Binding-site contacts:
Ligand atom C15 contacts residue MET32 of chain 1.A at 3.6 Å (hydrophobic).
Ligand atom C09 contacts residue PHE66 of chain 1.A at 3.5 Å (hydrophobic).
Ligand atom C51 contacts residue LEU36 of chain 1.A at 3.8 Å (hydrophobic).
Ligand atom C44 contacts residue ILE79 of chain 1.A at 3.8 Å (hydrophobic).
Ligand atom C79 contacts residue ILE79 of chain 1.A at 3.9 Å (hydrophobic).
Ligand atom C51 contacts residue PHE66 of chain 1.A at 4.1 Å (hydrophobic).
Ligand atom C51 contacts residue GLY82 of chain 1.A at 4.3 Å.
Ligand atom C13 contacts residue PHE66 of chain 1.A at 4.3 Å (hydrophobic).
Ligand atom O12 contacts residue MET32 of chain 1.A at 3.2 Å.
Ligand atom C45 contacts residue GLY82 of chain 1.A at 4.2 Å.
Ligand atom C45 contacts residue GLU81 of chain 1.A at 3.9 Å.
Ligand atom C48 contacts residue ILE79 of chain 1.A at 4.5 Å (hydrophobic).
Ligand atom C29 contacts residue ASN30 of chain 1.A at 4.4 Å.
Ligand atom C38 contacts residue PHE66 of chain 1.A at 4.3 Å (hydrophobic).
Ligand atom O54 contacts residue ILE79 of chain 1.A at 3.5 Å.
Ligand atom O12 contacts residue ILE33 of chain 1.A at 4.1 Å.
Ligand atom C32 contacts residue ASN30 of chain 1.A at 4.1 Å.
Ligand atom O12 contacts residue ASN30 of chain 1.A at 3.8 Å.
Ligand atom C38 contacts residue MET32 of chain 1.A at 3.5 Å (hydrophobic).
Ligand atom C48 contacts residue GLY82 of chain 1.A at 3.3 Å.
Ligand atom C48 contacts residue LEU36 of chain 1.A at 4.0 Å (hydrophobic).
Ligand atom N07 contacts residue PHE66 of chain 1.A at 3.6 Å.
Ligand atom C48 contacts residue ARG83 of chain 1.A at 4.5 Å.
Ligand atom C35 contacts residue PHE66 of chain 1.A at 4.3 Å (hydrophobic).
Ligand atom C45 contacts residue ILE79 of chain 1.A at 3.6 Å (hydrophobic).
Ligand atom C45 contacts residue ARG83 of chain 1.A at 4.2 Å.
Ligand atom C41 contacts residue MET32 of chain 1.A at 4.5 Å (hydrophobic).
Ligand atom C48 contacts residue PHE66 of chain 1.A at 3.9 Å (hydrophobic).
Ligand atom C04 contacts residue PHE66 of chain 1.A at 3.7 Å (hydrophobic).
Ligand atom C48 contacts residue GLU81 of chain 1.A at 3.9 Å.
Ligand atom O12 contacts residue PHE66 of chain 1.A at 3.3 Å.
Ligand atom C15 contacts residue PHE66 of chain 1.A at 3.5 Å (hydrophobic).
Ligand atom C08 contacts residue MET32 of chain 1.A at 4.3 Å (hydrophobic).
Ligand atom C01 contacts residue PHE66 of chain 1.A at 4.0 Å (hydrophobic).
Ligand atom C35 contacts residue MET32 of chain 1.A at 4.4 Å (hydrophobic).
Ligand atom C08 contacts residue PHE66 of chain 1.A at 3.6 Å (hydrophobic).
Ligand atom C01 contacts residue MET67 of chain 1.A at 4.4 Å (hydrophobic).
Ligand atom N43 contacts residue PHE66 of chain 1.A at 4.4 Å.

Sequence of chain 1.A:
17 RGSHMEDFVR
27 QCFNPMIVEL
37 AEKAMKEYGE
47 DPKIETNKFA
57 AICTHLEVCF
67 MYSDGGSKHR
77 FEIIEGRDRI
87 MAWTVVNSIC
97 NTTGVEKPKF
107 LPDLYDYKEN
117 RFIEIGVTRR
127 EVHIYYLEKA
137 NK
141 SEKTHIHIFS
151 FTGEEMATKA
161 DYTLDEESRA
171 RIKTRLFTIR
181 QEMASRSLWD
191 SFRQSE

This protein binds this small molecule.
Small molecule (SMILES): O=C1CCCN1CC[C@H](C[C@H](C[C@@H](CCN1CCCC1=O)N1CCCC1=O)N1CCCC1=O)N1C=CCC1=O